Sequence of chain 1.H:
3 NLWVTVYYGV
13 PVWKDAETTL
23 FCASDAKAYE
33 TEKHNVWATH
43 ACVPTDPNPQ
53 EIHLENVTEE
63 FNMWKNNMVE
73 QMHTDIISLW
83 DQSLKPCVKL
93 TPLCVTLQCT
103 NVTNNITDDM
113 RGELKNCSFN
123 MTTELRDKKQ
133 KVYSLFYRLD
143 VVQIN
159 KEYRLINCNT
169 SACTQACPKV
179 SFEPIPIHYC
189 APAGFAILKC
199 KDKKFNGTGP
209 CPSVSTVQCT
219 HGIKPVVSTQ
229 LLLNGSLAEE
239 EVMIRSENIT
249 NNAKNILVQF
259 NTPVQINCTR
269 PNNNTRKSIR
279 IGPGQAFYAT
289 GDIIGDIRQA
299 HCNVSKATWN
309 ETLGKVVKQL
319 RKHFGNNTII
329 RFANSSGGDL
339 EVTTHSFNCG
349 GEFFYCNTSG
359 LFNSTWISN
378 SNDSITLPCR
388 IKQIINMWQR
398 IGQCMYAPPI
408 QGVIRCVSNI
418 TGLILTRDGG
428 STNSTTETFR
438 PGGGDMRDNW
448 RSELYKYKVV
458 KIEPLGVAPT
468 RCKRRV

Sequence of chain 1.E:
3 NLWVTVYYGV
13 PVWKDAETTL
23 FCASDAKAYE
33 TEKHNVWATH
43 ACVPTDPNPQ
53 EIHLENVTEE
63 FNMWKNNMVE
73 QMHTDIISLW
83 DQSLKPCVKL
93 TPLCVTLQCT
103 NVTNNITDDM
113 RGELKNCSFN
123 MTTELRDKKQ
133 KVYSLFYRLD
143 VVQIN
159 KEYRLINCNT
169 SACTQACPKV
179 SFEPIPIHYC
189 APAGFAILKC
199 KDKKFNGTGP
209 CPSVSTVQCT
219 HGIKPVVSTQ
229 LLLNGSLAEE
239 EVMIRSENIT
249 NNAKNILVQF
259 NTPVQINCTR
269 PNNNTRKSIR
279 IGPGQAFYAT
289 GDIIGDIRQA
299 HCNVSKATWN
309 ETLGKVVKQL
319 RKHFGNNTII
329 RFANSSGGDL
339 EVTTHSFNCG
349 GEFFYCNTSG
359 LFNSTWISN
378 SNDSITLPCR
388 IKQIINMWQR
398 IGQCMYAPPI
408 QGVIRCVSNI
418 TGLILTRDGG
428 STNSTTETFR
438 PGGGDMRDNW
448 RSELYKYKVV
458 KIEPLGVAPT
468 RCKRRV

This small molecule binds to this protein.
Small molecule (SMILES): CC(=O)N[C@H]1[C@H](O[C@H]2[C@H](O)[C@@H](NC(C)=O)CO[C@@H]2CO)O[C@H](CO)[C@@H](O)[C@@H]1O

Binding-site contacts:
Ligand atom C8 contacts residue VAL144 of chain 1.H at 3.9 Å (hydrophobic).
Ligand atom O6 contacts residue ARG162 of chain 1.H at 4.3 Å.
Ligand atom O7 contacts residue ASN167 of chain 1.H at 3.4 Å (h-bond).
Ligand atom C8 contacts residue ILE164 of chain 1.H at 3.9 Å (hydrophobic).
Ligand atom C6 contacts residue ARG162 of chain 1.H at 4.1 Å.
Ligand atom C1 contacts residue ASN167 of chain 1.H at 1.4 Å.
Ligand atom N2 contacts residue ASN167 of chain 1.H at 2.9 Å (h-bond).
Ligand atom C2 contacts residue ASN167 of chain 1.H at 2.4 Å.
Ligand atom C6 contacts residue VAL144 of chain 1.H at 4.1 Å (hydrophobic).
Ligand atom O7 contacts residue ILE164 of chain 1.H at 4.2 Å.
Ligand atom O5 contacts residue ARG162 of chain 1.H at 3.2 Å (salt-bridge).
Ligand atom C1 contacts residue ARG162 of chain 1.H at 4.0 Å.
Ligand atom C3 contacts residue ASN167 of chain 1.H at 3.8 Å.
Ligand atom O7 contacts residue ARG278 of chain 1.E at 4.2 Å.
Ligand atom O5 contacts residue ASN167 of chain 1.H at 2.4 Å (h-bond).
Ligand atom C5 contacts residue ARG162 of chain 1.H at 4.2 Å.
Ligand atom C8 contacts residue ASN167 of chain 1.H at 4.3 Å.
Ligand atom C4 contacts residue ASN167 of chain 1.H at 4.2 Å.
Ligand atom C7 contacts residue ASN167 of chain 1.H at 3.3 Å.
Ligand atom C5 contacts residue ASN167 of chain 1.H at 3.6 Å.